The small molecule below binds the protein below.
Small molecule (SMILES): CC(=O)N[C@H]1[C@H](O[C@H]2[C@H](O)[C@@H](NC(C)=O)CO[C@@H]2CO)O[C@H](CO)[C@@H](O)[C@@H]1O

Binding-site contacts:
Ligand atom O7 contacts residue GLU206 of chain 1.B at 3.8 Å.
Ligand atom O6 contacts residue THR205 of chain 1.B at 3.6 Å.
Ligand atom O6 contacts residue GLU206 of chain 1.B at 3.2 Å (salt-bridge).
Ligand atom C7 contacts residue THR205 of chain 1.B at 4.4 Å.
Ligand atom C4 contacts residue ASN203 of chain 1.B at 4.3 Å.
Ligand atom C8 contacts residue THR162 of chain 1.B at 4.4 Å.
Ligand atom C7 contacts residue ILE168 of chain 1.B at 3.6 Å (hydrophobic).
Ligand atom O5 contacts residue THR205 of chain 1.B at 3.8 Å.
Ligand atom O7 contacts residue THR205 of chain 1.B at 4.1 Å.
Ligand atom C2 contacts residue ASN203 of chain 1.B at 2.6 Å.
Ligand atom C5 contacts residue ASN203 of chain 1.B at 3.6 Å.
Ligand atom O7 contacts residue ILE168 of chain 1.B at 4.2 Å.
Ligand atom O7 contacts residue ASN203 of chain 1.B at 3.5 Å (h-bond).
Ligand atom C5 contacts residue THR205 of chain 1.B at 3.8 Å.
Ligand atom O7 contacts residue GLN201 of chain 1.B at 3.9 Å.
Ligand atom C8 contacts residue THR205 of chain 1.B at 4.2 Å.
Ligand atom N2 contacts residue ILE168 of chain 1.B at 3.7 Å.
Ligand atom O5 contacts residue ASN203 of chain 1.B at 2.3 Å (h-bond).
Ligand atom C8 contacts residue ILE168 of chain 1.B at 3.5 Å (hydrophobic).
Ligand atom C1 contacts residue THR205 of chain 1.B at 3.5 Å.
Ligand atom O7 contacts residue LYS241 of chain 1.B at 4.1 Å.
Ligand atom C6 contacts residue GLU206 of chain 1.B at 4.0 Å.
Ligand atom C7 contacts residue ASN203 of chain 1.B at 3.6 Å.
Ligand atom N2 contacts residue ASN203 of chain 1.B at 3.2 Å (h-bond).
Ligand atom C6 contacts residue THR205 of chain 1.B at 4.4 Å.
Ligand atom C3 contacts residue ASN203 of chain 1.B at 3.9 Å.
Ligand atom C1 contacts residue ASN203 of chain 1.B at 1.4 Å.
Ligand atom C1 contacts residue ILE168 of chain 1.B at 4.3 Å (hydrophobic).

Sequence of chain 1.B:
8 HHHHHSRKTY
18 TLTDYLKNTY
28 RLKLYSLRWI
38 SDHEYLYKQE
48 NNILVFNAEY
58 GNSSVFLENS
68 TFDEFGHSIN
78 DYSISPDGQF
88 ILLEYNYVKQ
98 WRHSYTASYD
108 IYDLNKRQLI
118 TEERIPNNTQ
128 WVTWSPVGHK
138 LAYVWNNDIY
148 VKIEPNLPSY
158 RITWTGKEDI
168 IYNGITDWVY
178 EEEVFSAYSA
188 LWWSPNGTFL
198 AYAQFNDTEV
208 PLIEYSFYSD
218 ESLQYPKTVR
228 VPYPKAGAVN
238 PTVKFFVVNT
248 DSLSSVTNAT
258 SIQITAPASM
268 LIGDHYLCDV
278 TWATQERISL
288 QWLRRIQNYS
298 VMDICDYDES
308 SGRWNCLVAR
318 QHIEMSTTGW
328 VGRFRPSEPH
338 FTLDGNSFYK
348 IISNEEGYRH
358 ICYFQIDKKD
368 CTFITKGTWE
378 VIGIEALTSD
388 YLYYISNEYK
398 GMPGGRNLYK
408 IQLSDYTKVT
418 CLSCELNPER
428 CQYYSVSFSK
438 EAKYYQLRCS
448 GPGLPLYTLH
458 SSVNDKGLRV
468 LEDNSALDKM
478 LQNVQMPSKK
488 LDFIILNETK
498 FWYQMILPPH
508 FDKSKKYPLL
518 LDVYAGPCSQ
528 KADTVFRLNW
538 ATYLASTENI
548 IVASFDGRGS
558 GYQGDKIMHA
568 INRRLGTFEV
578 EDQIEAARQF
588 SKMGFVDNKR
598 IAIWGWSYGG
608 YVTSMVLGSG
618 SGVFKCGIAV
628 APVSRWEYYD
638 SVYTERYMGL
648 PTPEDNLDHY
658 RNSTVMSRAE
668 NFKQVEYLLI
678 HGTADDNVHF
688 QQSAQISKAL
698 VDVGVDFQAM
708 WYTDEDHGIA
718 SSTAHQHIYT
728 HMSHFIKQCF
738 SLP